Sequence of chain 1.T:
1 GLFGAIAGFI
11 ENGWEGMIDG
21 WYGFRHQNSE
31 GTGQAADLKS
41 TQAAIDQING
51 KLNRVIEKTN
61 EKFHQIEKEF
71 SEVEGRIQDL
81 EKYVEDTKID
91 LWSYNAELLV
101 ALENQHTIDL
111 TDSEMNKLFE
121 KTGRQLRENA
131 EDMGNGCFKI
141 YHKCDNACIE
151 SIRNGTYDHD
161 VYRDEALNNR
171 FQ

The small molecule below binds the protein below.
Small molecule (SMILES): CC(=O)N[C@@H]1[C@@H](O)[C@H](O)[C@@H](CO)O[C@H]1O

Binding-site contacts:
Ligand atom C4 contacts residue ASN154 of chain 1.T at 4.2 Å.
Ligand atom N2 contacts residue THR156 of chain 1.T at 4.3 Å.
Ligand atom O5 contacts residue GLU150 of chain 1.T at 3.4 Å.
Ligand atom O7 contacts residue ASN154 of chain 1.T at 3.2 Å (h-bond).
Ligand atom C8 contacts residue THR156 of chain 1.T at 4.2 Å.
Ligand atom O5 contacts residue THR156 of chain 1.T at 4.4 Å.
Ligand atom C5 contacts residue SER151 of chain 1.T at 4.5 Å.
Ligand atom C1 contacts residue ASN154 of chain 1.T at 1.4 Å.
Ligand atom C6 contacts residue GLU150 of chain 1.T at 4.1 Å.
Ligand atom C1 contacts residue SER151 of chain 1.T at 4.4 Å.
Ligand atom C2 contacts residue ASN154 of chain 1.T at 2.4 Å.
Ligand atom O6 contacts residue GLU150 of chain 1.T at 3.4 Å.
Ligand atom O5 contacts residue ASN154 of chain 1.T at 2.4 Å (h-bond).
Ligand atom C7 contacts residue ASN154 of chain 1.T at 3.2 Å.
Ligand atom O5 contacts residue SER151 of chain 1.T at 3.9 Å.
Ligand atom C3 contacts residue ASN154 of chain 1.T at 3.8 Å.
Ligand atom O6 contacts residue ALA147 of chain 1.T at 3.8 Å.
Ligand atom C5 contacts residue ASN154 of chain 1.T at 3.6 Å.
Ligand atom C5 contacts residue GLU150 of chain 1.T at 4.4 Å.
Ligand atom C8 contacts residue ASN154 of chain 1.T at 4.3 Å.
Ligand atom C6 contacts residue SER151 of chain 1.T at 4.2 Å.
Ligand atom C1 contacts residue GLU150 of chain 1.T at 4.1 Å.
Ligand atom C1 contacts residue THR156 of chain 1.T at 3.8 Å.
Ligand atom C6 contacts residue ALA147 of chain 1.T at 3.4 Å (hydrophobic).
Ligand atom N2 contacts residue ASN154 of chain 1.T at 2.9 Å (h-bond).